The small molecule below binds the protein below.
Small molecule (SMILES): O=C1c2c(O)cc(O)cc2O[C@H](c2ccc(O)c(O)c2)[C@H]1O

Binding-site contacts:
Ligand atom O27 contacts residue HIS74 of chain 1.P at 3.0 Å (h-bond).
Ligand atom C11 contacts residue HIS74 of chain 1.P at 3.8 Å.
Ligand atom O30 contacts residue THR72 of chain 1.P at 3.2 Å (h-bond).
Ligand atom C15 contacts residue PHE42 of chain 1.P at 3.9 Å (hydrophobic).
Ligand atom O24 contacts residue DQH1 of chain 1.CC at 3.1 Å (h-bond).
Ligand atom O23 contacts residue ASP80 of chain 1.P at 2.7 Å (salt-bridge).
Ligand atom C16 contacts residue DQH1 of chain 1.CC at 3.0 Å.
Ligand atom O27 contacts residue SER38 of chain 1.P at 2.7 Å (h-bond).
Ligand atom O29 contacts residue GLN102 of chain 1.P at 2.6 Å (h-bond).
Ligand atom O13 contacts residue PHE51 of chain 1.P at 3.1 Å.
Ligand atom O13 contacts residue THR72 of chain 1.P at 3.3 Å.
Ligand atom C16 contacts residue PHE42 of chain 1.P at 3.6 Å (hydrophobic).
Ligand atom C9 contacts residue THR72 of chain 1.P at 3.6 Å.
Ligand atom C9 contacts residue TYR49 of chain 1.P at 3.6 Å (hydrophobic).
Ligand atom C18 contacts residue ASP80 of chain 1.P at 3.8 Å.
Ligand atom O30 contacts residue GLN70 of chain 1.P at 3.6 Å.
Ligand atom O12 contacts residue DQH1 of chain 1.CC at 3.2 Å (h-bond).
Ligand atom O23 contacts residue PHE138 of chain 1.P at 3.5 Å.
Ligand atom C14 contacts residue DQH1 of chain 1.CC at 3.8 Å.
Ligand atom C1 contacts residue VAL15 of chain 1.P at 3.9 Å (hydrophobic).
Ligand atom O29 contacts residue PHE136 of chain 1.P at 3.2 Å.
Ligand atom O27 contacts residue TYR49 of chain 1.P at 2.9 Å (h-bond).
Ligand atom C5 contacts residue PHE136 of chain 1.P at 3.7 Å (hydrophobic).
Ligand atom C10 contacts residue SER38 of chain 1.P at 3.3 Å.
Ligand atom C6 contacts residue PHE136 of chain 1.P at 3.9 Å (hydrophobic).
Ligand atom C1 contacts residue TRP29 of chain 1.P at 3.8 Å (hydrophobic).
Ligand atom O13 contacts residue TYR49 of chain 1.P at 2.9 Å (h-bond).
Ligand atom O24 contacts residue ASP80 of chain 1.P at 3.0 Å (salt-bridge).
Ligand atom C17 contacts residue ASP80 of chain 1.P at 3.9 Å.
Ligand atom C4 contacts residue DQH1 of chain 1.CC at 3.8 Å.
Ligand atom O29 contacts residue PHE94 of chain 1.P at 3.8 Å.
Ligand atom C1 contacts residue GLN102 of chain 1.P at 3.5 Å.
Ligand atom O23 contacts residue TRP76 of chain 1.P at 3.7 Å.
Ligand atom C14 contacts residue HIS74 of chain 1.P at 3.8 Å.
Ligand atom C15 contacts residue DQH1 of chain 1.CC at 3.2 Å.
Ligand atom C17 contacts residue DQH1 of chain 1.CC at 3.1 Å.
Ligand atom C10 contacts residue TYR49 of chain 1.P at 3.6 Å (hydrophobic).
Ligand atom O24 contacts residue TRP76 of chain 1.P at 3.9 Å.
Ligand atom C15 contacts residue SER38 of chain 1.P at 3.3 Å.
Ligand atom C6 contacts residue GLN102 of chain 1.P at 3.5 Å.

Sequence of chain 1.P:
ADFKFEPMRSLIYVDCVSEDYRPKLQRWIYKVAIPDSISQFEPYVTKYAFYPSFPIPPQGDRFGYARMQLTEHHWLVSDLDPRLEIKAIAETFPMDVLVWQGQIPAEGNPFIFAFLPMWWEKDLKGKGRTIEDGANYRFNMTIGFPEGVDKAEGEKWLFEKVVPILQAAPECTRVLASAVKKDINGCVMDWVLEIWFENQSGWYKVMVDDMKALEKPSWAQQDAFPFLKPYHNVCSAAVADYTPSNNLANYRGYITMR